The small molecule below binds the protein below.
Small molecule (SMILES): CC(=O)N[C@@H](CC(C)C)C(=O)N[C@@H](C)C(=O)N[C@@H](Cc1ccc(O)cc1)[C@@H](O)[C@H](C)CO

Binding-site contacts:
Ligand atom C2 contacts residue THR1 of chain 1.BA at 1.5 Å.
Ligand atom C3 contacts residue THR1 of chain 1.BA at 2.4 Å.
Ligand atom CE1 contacts residue THR31 of chain 1.BA at 3.8 Å.
Ligand atom C3 contacts residue SER168 of chain 1.BA at 3.1 Å.
Ligand atom C contacts residue LYS33 of chain 1.BA at 3.8 Å.
Ligand atom C3 contacts residue ARG19 of chain 1.BA at 3.3 Å.
Ligand atom CD1 contacts residue SER118 of chain 1.V at 3.6 Å.
Ligand atom CA contacts residue THR21 of chain 1.BA at 3.4 Å.
Ligand atom CE2 contacts residue ALA49 of chain 1.BA at 3.7 Å (hydrophobic).
Ligand atom CE2 contacts residue ARG45 of chain 1.BA at 3.6 Å.
Ligand atom C contacts residue GLY47 of chain 1.BA at 3.4 Å.
Ligand atom OH contacts residue ALA49 of chain 1.BA at 3.7 Å.
Ligand atom CE1 contacts residue ALA49 of chain 1.BA at 3.8 Å (hydrophobic).
Ligand atom N contacts residue THR1 of chain 1.BA at 3.6 Å.
Ligand atom CB contacts residue THR1 of chain 1.BA at 2.7 Å.
Ligand atom O contacts residue THR21 of chain 1.BA at 3.4 Å (h-bond).
Ligand atom C1 contacts residue THR1 of chain 1.BA at 2.4 Å.
Ligand atom O contacts residue THR21 of chain 1.BA at 3.7 Å.
Ligand atom C contacts residue THR21 of chain 1.BA at 3.8 Å.
Ligand atom CB contacts residue GLY47 of chain 1.BA at 3.7 Å.
Ligand atom O contacts residue THR20 of chain 1.BA at 3.2 Å.
Ligand atom CD1 contacts residue HIS114 of chain 1.V at 3.7 Å.
Ligand atom O contacts residue THR1 of chain 1.BA at 2.2 Å (h-bond).
Ligand atom CA contacts residue GLY47 of chain 1.BA at 3.2 Å.
Ligand atom O contacts residue GLY47 of chain 1.BA at 3.1 Å (h-bond).
Ligand atom O contacts residue ALA49 of chain 1.BA at 3.3 Å (h-bond).
Ligand atom CE1 contacts residue THR20 of chain 1.BA at 3.5 Å.
Ligand atom CB contacts residue GLY47 of chain 1.BA at 3.6 Å.
Ligand atom O contacts residue SER46 of chain 1.BA at 3.7 Å.
Ligand atom O contacts residue THR1 of chain 1.BA at 3.5 Å (h-bond).
Ligand atom N contacts residue THR21 of chain 1.BA at 3.3 Å (h-bond).
Ligand atom OH contacts residue GLN53 of chain 1.BA at 3.6 Å (h-bond).
Ligand atom CA contacts residue THR1 of chain 1.BA at 2.4 Å.
Ligand atom OH contacts residue ARG45 of chain 1.BA at 3.6 Å (salt-bridge).
Ligand atom CD2 contacts residue THR22 of chain 1.BA at 3.6 Å.
Ligand atom CD1 contacts residue THR20 of chain 1.BA at 3.8 Å.
Ligand atom N contacts residue GLY47 of chain 1.BA at 2.9 Å (h-bond).
Ligand atom CZ contacts residue ALA49 of chain 1.BA at 3.5 Å (hydrophobic).
Ligand atom C contacts residue THR1 of chain 1.BA at 1.4 Å.
Ligand atom C3 contacts residue LYS33 of chain 1.BA at 3.7 Å.

Sequence of chain 1.V:
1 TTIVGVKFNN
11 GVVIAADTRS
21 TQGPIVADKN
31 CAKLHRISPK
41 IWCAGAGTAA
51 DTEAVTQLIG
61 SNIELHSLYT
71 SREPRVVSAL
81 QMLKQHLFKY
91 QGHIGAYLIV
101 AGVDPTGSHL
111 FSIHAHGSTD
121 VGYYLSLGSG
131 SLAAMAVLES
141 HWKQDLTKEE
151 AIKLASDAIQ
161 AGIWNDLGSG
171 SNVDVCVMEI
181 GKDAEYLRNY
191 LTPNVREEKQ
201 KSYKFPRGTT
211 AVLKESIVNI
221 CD

Sequence of chain 1.BA:
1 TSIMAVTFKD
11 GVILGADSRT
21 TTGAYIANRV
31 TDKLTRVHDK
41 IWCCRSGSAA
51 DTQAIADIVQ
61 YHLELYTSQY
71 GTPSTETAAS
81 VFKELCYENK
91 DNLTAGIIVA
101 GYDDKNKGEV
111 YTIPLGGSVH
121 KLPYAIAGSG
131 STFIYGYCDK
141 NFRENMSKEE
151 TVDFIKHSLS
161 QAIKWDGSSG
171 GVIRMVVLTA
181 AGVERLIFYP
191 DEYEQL